A small-molecule ligand and the protein it binds are described below.
Small molecule (SMILES): CC(=O)N[C@H]1[C@H](O[C@H]2[C@H](O)[C@@H](NC(C)=O)CO[C@@H]2CO)O[C@H](CO)[C@@H](O[C@H]2O[C@H](CO)[C@@H](O)[C@H](O)[C@@H]2O)[C@@H]1O

Sequence of chain 1.C:
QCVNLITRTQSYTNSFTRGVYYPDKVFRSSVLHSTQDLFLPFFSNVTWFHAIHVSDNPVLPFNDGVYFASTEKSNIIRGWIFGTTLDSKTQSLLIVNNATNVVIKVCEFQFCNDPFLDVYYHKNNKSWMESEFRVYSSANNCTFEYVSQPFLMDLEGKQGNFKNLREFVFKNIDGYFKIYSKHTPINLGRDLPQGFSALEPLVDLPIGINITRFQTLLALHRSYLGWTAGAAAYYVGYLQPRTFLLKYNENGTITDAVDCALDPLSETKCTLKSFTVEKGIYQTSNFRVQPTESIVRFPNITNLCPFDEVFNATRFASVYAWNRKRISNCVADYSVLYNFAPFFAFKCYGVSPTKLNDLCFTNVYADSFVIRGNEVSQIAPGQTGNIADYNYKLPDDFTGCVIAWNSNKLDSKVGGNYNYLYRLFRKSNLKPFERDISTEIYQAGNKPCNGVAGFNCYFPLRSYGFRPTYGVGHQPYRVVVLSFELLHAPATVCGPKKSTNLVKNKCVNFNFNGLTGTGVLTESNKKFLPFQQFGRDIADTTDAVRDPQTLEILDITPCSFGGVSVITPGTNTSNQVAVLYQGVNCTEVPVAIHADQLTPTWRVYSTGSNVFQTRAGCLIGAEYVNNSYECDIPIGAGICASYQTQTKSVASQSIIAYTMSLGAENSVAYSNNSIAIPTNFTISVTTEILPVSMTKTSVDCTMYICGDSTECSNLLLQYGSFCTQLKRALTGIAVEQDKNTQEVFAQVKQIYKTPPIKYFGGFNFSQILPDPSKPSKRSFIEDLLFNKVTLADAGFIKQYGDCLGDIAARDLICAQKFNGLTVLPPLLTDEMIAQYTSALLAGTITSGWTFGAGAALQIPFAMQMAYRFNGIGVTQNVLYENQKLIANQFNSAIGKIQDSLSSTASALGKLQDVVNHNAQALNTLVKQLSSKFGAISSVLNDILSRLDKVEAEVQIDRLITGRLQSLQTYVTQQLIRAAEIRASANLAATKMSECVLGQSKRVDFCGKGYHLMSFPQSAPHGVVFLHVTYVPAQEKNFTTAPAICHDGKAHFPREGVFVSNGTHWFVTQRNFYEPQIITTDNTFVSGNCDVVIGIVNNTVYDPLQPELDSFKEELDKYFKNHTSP

Binding-site contacts:
Ligand atom C2 contacts residue ASN714 of chain 1.C at 2.5 Å.
Ligand atom C3 contacts residue ASN714 of chain 1.C at 3.8 Å.
Ligand atom C8 contacts residue ASN714 of chain 1.C at 4.5 Å.
Ligand atom C8 contacts residue GLN923 of chain 1.C at 4.3 Å.
Ligand atom C1 contacts residue GLN1068 of chain 1.C at 3.6 Å.
Ligand atom O5 contacts residue ASN714 of chain 1.C at 2.3 Å (h-bond).
Ligand atom C1 contacts residue LEU919 of chain 1.C at 4.2 Å (hydrophobic).
Ligand atom C4 contacts residue ASN714 of chain 1.C at 4.2 Å.
Ligand atom C8 contacts residue LEU919 of chain 1.C at 3.6 Å (hydrophobic).
Ligand atom C2 contacts residue GLN1068 of chain 1.C at 3.9 Å.
Ligand atom N2 contacts residue ASN714 of chain 1.C at 3.0 Å (h-bond).
Ligand atom C5 contacts residue ASN714 of chain 1.C at 3.6 Å.
Ligand atom C1 contacts residue ASN714 of chain 1.C at 1.4 Å.
Ligand atom O6 contacts residue GLN923 of chain 1.C at 3.5 Å (h-bond).
Ligand atom C5 contacts residue LEU919 of chain 1.C at 3.9 Å (hydrophobic).
Ligand atom C7 contacts residue LEU919 of chain 1.C at 3.7 Å (hydrophobic).
Ligand atom O6 contacts residue LEU919 of chain 1.C at 4.1 Å.
Ligand atom O4 contacts residue LEU919 of chain 1.C at 4.1 Å.
Ligand atom C8 contacts residue ASN922 of chain 1.C at 4.4 Å.
Ligand atom O7 contacts residue ASN714 of chain 1.C at 3.1 Å (h-bond).
Ligand atom C7 contacts residue GLN1068 of chain 1.C at 4.5 Å.
Ligand atom C6 contacts residue LEU919 of chain 1.C at 4.2 Å (hydrophobic).
Ligand atom O6 contacts residue PHE715 of chain 1.C at 4.5 Å.
Ligand atom O7 contacts residue GLN1068 of chain 1.C at 3.3 Å (h-bond).
Ligand atom C7 contacts residue ASN714 of chain 1.C at 3.3 Å.
Ligand atom O7 contacts residue LEU919 of chain 1.C at 3.5 Å.
Ligand atom O5 contacts residue GLN1068 of chain 1.C at 3.6 Å (h-bond).